Sequence of chain 2.A:
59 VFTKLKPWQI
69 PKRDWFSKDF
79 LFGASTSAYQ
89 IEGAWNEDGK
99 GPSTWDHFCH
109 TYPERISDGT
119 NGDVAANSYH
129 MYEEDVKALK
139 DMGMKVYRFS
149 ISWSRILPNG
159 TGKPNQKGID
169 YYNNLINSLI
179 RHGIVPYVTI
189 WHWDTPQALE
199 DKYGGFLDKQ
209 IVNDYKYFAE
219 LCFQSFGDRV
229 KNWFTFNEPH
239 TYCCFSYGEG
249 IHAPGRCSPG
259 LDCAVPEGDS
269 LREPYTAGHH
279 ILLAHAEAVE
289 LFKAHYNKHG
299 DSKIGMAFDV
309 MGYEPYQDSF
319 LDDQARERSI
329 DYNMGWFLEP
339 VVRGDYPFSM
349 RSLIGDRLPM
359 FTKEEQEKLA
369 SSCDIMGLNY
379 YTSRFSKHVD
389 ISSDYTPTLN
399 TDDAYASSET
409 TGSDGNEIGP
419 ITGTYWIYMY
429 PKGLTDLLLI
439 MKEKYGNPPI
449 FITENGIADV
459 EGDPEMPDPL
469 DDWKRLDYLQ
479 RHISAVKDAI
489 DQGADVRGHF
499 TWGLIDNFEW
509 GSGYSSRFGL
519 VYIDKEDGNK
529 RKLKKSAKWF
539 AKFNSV

Binding-site contacts:
Ligand atom C1B contacts residue TRP424 of chain 2.A at 3.8 Å (hydrophobic).
Ligand atom C9B contacts residue TRP424 of chain 2.A at 3.8 Å (hydrophobic).
Ligand atom O1B contacts residue GLU507 of chain 2.A at 3.3 Å (salt-bridge).
Ligand atom C1B contacts residue GLU507 of chain 2.A at 4.2 Å.
Ligand atom C7B contacts residue PHE243 of chain 2.A at 3.4 Å (hydrophobic).
Ligand atom OHB contacts residue ASP307 of chain 2.A at 4.2 Å.
Ligand atom O1B contacts residue TRP508 of chain 2.A at 3.9 Å.
Ligand atom C9B contacts residue TYR423 of chain 2.A at 4.1 Å (hydrophobic).
Ligand atom C1B contacts residue PHE243 of chain 2.A at 4.2 Å (hydrophobic).
Ligand atom O3B contacts residue TYR379 of chain 2.A at 3.9 Å.
Ligand atom C8B contacts residue TRP424 of chain 2.A at 3.8 Å (hydrophobic).
Ligand atom OHB contacts residue GLU236 of chain 2.A at 2.4 Å (salt-bridge).
Ligand atom C7B contacts residue TRP424 of chain 2.A at 3.6 Å (hydrophobic).
Ligand atom C6B contacts residue TRP424 of chain 2.A at 3.7 Å (hydrophobic).
Ligand atom C4B contacts residue GLU236 of chain 2.A at 4.4 Å.
Ligand atom C9B contacts residue PHE243 of chain 2.A at 3.6 Å (hydrophobic).
Ligand atom C6B contacts residue PHE243 of chain 2.A at 3.7 Å (hydrophobic).
Ligand atom N3B contacts residue GLU236 of chain 2.A at 3.2 Å (salt-bridge).
Ligand atom O3B contacts residue GLU236 of chain 2.A at 3.0 Å (salt-bridge).
Ligand atom O7B contacts residue TRP424 of chain 2.A at 3.9 Å.
Ligand atom C4B contacts residue THR239 of chain 2.A at 4.2 Å.
Ligand atom N3B contacts residue TRP424 of chain 2.A at 4.1 Å.
Ligand atom O3B contacts residue GLU452 of chain 2.A at 3.3 Å (salt-bridge).
Ligand atom O1A contacts residue TRP424 of chain 2.A at 3.5 Å.
Ligand atom N3B contacts residue THR239 of chain 2.A at 4.2 Å.
Ligand atom C3B contacts residue TYR379 of chain 2.A at 4.4 Å (hydrophobic).
Ligand atom C2B contacts residue TRP424 of chain 2.A at 4.4 Å (hydrophobic).
Ligand atom OHB contacts residue THR239 of chain 2.A at 3.4 Å (h-bond).
Ligand atom O7B contacts residue TYR423 of chain 2.A at 4.0 Å.
Ligand atom OHB contacts residue TYR379 of chain 2.A at 4.4 Å.
Ligand atom C5B contacts residue PHE243 of chain 2.A at 4.2 Å (hydrophobic).
Ligand atom C2B contacts residue GLU507 of chain 2.A at 3.1 Å.
Ligand atom C4B contacts residue TRP424 of chain 2.A at 3.6 Å (hydrophobic).
Ligand atom O1A contacts residue PHE516 of chain 2.A at 4.2 Å.
Ligand atom O7B contacts residue PHE243 of chain 2.A at 3.7 Å.
Ligand atom C3B contacts residue GLU236 of chain 2.A at 3.7 Å.
Ligand atom C5B contacts residue TRP424 of chain 2.A at 3.4 Å (hydrophobic).
Ligand atom C8B contacts residue PHE243 of chain 2.A at 3.8 Å (hydrophobic).
Ligand atom O1A contacts residue GLU507 of chain 2.A at 2.4 Å (salt-bridge).
Ligand atom C2B contacts residue TRP508 of chain 2.A at 4.1 Å (hydrophobic).

This protein binds this small molecule.
Small molecule (SMILES): COc1ccc2c(c1)O[C@@H](O)C(=O)N2O